A protein and the small-molecule ligand that binds it are described below.
Small molecule (SMILES): CC(=O)N[C@H]1[C@H](O[C@H]2[C@H](O)[C@@H](NC(C)=O)CO[C@@H]2CO)O[C@H](CO)[C@@H](O)[C@@H]1O

Sequence of chain 1.A:
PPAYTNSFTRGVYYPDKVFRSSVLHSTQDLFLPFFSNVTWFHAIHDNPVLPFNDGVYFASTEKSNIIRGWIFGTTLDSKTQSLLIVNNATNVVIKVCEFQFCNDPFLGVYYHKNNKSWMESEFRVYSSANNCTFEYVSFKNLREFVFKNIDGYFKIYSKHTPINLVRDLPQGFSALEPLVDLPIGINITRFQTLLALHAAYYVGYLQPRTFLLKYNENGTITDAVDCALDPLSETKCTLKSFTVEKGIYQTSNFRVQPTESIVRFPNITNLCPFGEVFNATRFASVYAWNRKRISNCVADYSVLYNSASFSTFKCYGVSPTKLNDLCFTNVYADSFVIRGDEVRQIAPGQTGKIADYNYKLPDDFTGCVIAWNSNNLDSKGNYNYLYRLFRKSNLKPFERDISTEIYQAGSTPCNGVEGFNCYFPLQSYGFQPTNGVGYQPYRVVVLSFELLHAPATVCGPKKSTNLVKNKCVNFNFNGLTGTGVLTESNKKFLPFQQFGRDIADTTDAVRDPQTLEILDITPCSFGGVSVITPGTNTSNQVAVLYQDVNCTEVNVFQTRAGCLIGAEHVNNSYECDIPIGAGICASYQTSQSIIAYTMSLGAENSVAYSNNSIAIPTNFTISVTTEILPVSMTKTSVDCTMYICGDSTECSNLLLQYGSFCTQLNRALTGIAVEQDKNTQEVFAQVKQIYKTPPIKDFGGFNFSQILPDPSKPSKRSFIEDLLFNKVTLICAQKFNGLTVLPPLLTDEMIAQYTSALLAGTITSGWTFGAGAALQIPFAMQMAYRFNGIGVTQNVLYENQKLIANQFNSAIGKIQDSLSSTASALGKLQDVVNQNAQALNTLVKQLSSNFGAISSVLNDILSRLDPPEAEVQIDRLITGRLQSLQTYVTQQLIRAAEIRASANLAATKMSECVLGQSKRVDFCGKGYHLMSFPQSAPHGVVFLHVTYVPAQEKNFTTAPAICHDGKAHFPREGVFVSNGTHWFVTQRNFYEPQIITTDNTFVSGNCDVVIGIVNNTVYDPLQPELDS

Binding-site contacts:
Ligand atom C4 contacts residue ASN801 of chain 1.A at 4.1 Å.
Ligand atom C5 contacts residue ASN801 of chain 1.A at 3.6 Å.
Ligand atom O6 contacts residue GLN804 of chain 1.A at 3.6 Å.
Ligand atom N2 contacts residue ASN801 of chain 1.A at 2.9 Å (h-bond).
Ligand atom C1 contacts residue SER803 of chain 1.A at 3.6 Å.
Ligand atom C2 contacts residue ASN801 of chain 1.A at 2.4 Å.
Ligand atom C5 contacts residue SER803 of chain 1.A at 3.2 Å.
Ligand atom C3 contacts residue ASN801 of chain 1.A at 3.7 Å.
Ligand atom C7 contacts residue ASN801 of chain 1.A at 2.9 Å.
Ligand atom C6 contacts residue SER803 of chain 1.A at 3.8 Å.
Ligand atom C8 contacts residue ASN801 of chain 1.A at 4.2 Å.
Ligand atom C4 contacts residue SER803 of chain 1.A at 4.4 Å.
Ligand atom O5 contacts residue SER803 of chain 1.A at 3.4 Å (h-bond).
Ligand atom O6 contacts residue ASN801 of chain 1.A at 4.4 Å.
Ligand atom C5 contacts residue GLN804 of chain 1.A at 4.4 Å.
Ligand atom C6 contacts residue GLN804 of chain 1.A at 3.3 Å.
Ligand atom O5 contacts residue ASN801 of chain 1.A at 2.2 Å (h-bond).
Ligand atom O7 contacts residue ASN801 of chain 1.A at 2.3 Å (h-bond).
Ligand atom C1 contacts residue ASN801 of chain 1.A at 1.4 Å.